The small molecule below binds the protein below.
Small molecule (SMILES): CC(=O)N[C@@H]1[C@@H](O)[C@H](O)[C@@H](CO)O[C@H]1O

Sequence of chain 1.D:
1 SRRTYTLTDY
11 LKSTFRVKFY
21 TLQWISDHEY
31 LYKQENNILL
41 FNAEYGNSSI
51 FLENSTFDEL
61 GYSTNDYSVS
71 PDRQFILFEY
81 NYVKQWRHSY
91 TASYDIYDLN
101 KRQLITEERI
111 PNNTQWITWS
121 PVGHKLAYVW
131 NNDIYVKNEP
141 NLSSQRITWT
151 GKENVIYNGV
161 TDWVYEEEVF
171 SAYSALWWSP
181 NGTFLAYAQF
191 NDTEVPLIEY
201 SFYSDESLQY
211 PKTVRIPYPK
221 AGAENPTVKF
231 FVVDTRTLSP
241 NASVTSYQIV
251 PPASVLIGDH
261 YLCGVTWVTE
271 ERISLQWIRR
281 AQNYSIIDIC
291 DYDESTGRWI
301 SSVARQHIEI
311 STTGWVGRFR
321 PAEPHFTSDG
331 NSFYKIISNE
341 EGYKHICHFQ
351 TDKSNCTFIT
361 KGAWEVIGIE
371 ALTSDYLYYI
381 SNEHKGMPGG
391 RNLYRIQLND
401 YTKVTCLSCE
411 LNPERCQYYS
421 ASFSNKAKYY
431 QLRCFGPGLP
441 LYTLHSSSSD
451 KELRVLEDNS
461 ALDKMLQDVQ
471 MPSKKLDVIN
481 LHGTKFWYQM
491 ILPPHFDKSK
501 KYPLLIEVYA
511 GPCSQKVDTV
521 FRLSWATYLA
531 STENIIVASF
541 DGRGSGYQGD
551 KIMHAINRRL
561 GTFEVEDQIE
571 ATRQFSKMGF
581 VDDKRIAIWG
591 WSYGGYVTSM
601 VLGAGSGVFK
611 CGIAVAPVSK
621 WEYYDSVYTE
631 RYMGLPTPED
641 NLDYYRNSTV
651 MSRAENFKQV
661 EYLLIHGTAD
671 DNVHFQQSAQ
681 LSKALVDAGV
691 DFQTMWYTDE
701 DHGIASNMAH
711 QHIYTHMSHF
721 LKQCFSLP

Binding-site contacts:
Ligand atom C1 contacts residue ASN47 of chain 1.D at 1.4 Å.
Ligand atom O5 contacts residue ASN47 of chain 1.D at 2.4 Å (h-bond).
Ligand atom O6 contacts residue SER48 of chain 1.D at 3.9 Å.
Ligand atom C7 contacts residue ASN47 of chain 1.D at 4.1 Å.
Ligand atom C4 contacts residue ASN47 of chain 1.D at 4.3 Å.
Ligand atom O6 contacts residue SER49 of chain 1.D at 3.3 Å.
Ligand atom C5 contacts residue ASN47 of chain 1.D at 3.7 Å.
Ligand atom O7 contacts residue ASN47 of chain 1.D at 4.5 Å.
Ligand atom C2 contacts residue ASN47 of chain 1.D at 2.5 Å.
Ligand atom C3 contacts residue ASN47 of chain 1.D at 3.8 Å.
Ligand atom N2 contacts residue ASN47 of chain 1.D at 2.9 Å (h-bond).
Ligand atom O7 contacts residue TYR45 of chain 1.D at 4.2 Å.